Binding-site contacts:
Ligand atom C27 contacts residue ALA128 of chain 1.A at 3.9 Å (hydrophobic).
Ligand atom C19 contacts residue VAL369 of chain 1.A at 4.3 Å (hydrophobic).
Ligand atom C15 contacts residue PHE360 of chain 1.A at 4.2 Å (hydrophobic).
Ligand atom C4 contacts residue ARG366 of chain 1.A at 3.9 Å.
Ligand atom C24 contacts residue ALA128 of chain 1.A at 3.3 Å (hydrophobic).
Ligand atom C23 contacts residue ALA128 of chain 1.A at 4.5 Å (hydrophobic).
Ligand atom C2 contacts residue ARG370 of chain 1.A at 4.2 Å.
Ligand atom C25 contacts residue ALA129 of chain 1.A at 4.5 Å (hydrophobic).
Ligand atom C24 contacts residue ALA129 of chain 1.A at 4.1 Å (hydrophobic).
Ligand atom C22 contacts residue ALA132 of chain 1.A at 3.9 Å (hydrophobic).
Ligand atom C6 contacts residue ARG366 of chain 1.A at 4.3 Å.
Ligand atom C18 contacts residue LEU136 of chain 1.A at 4.2 Å (hydrophobic).
Ligand atom C1 contacts residue VAL369 of chain 1.A at 4.2 Å (hydrophobic).
Ligand atom C16 contacts residue PHE360 of chain 1.A at 4.2 Å (hydrophobic).
Ligand atom C20 contacts residue PHE360 of chain 1.A at 4.4 Å (hydrophobic).
Ligand atom C2 contacts residue VAL369 of chain 1.A at 4.2 Å (hydrophobic).
Ligand atom O1 contacts residue ARG370 of chain 1.A at 3.4 Å.
Ligand atom C19 contacts residue ARG366 of chain 1.A at 4.2 Å.
Ligand atom C18 contacts residue PHE360 of chain 1.A at 3.6 Å (hydrophobic).
Ligand atom C20 contacts residue ALA132 of chain 1.A at 4.5 Å (hydrophobic).
Ligand atom C25 contacts residue ALA128 of chain 1.A at 3.6 Å (hydrophobic).
Ligand atom C22 contacts residue PHE360 of chain 1.A at 3.6 Å (hydrophobic).
Ligand atom C5 contacts residue ARG366 of chain 1.A at 4.5 Å.

Sequence of chain 1.A:
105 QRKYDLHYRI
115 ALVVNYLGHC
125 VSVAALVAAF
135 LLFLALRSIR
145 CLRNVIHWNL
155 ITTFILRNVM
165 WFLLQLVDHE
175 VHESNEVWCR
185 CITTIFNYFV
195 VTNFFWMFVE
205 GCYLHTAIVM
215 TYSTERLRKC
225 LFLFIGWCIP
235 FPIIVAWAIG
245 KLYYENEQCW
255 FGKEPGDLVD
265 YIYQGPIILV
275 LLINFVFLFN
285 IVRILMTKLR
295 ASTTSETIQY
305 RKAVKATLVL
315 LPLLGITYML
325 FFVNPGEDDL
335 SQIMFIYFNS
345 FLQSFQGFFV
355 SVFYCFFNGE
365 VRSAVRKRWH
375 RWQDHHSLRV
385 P

The small molecule below binds the protein below.
Small molecule (SMILES): CC(C)CCC[C@@H](C)[C@H]1CC[C@H]2[C@@H]3CC=C4C[C@@H](O)CC[C@]4(C)[C@H]3CC[C@]12C